Sequence of chain 1.E:
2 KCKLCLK

This protein binds this small molecule.
Small molecule (SMILES): C[C@@H]1O[C@@H](CC(=O)O)[C@@H](O)[C@H](O)[C@@H]1O

Sequence of chain 1.B:
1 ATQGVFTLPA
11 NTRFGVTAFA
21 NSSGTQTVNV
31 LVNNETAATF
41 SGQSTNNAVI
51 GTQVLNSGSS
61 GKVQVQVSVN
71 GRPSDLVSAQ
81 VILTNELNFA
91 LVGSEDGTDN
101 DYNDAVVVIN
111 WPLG

Sequence of chain 1.C:
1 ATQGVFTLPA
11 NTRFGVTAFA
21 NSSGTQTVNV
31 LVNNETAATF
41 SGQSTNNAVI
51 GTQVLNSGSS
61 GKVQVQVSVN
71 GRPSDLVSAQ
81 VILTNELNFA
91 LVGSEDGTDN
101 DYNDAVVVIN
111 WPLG

Binding-site contacts:
Ligand atom O4 contacts residue GLU95 of chain 1.B at 3.4 Å (salt-bridge).
Ligand atom O4 contacts residue ASP99 of chain 1.B at 3.6 Å (salt-bridge).
Ligand atom O5 contacts residue LYS8 of chain 1.E at 3.8 Å.
Ligand atom C4 contacts residue ASP104 of chain 1.B at 3.2 Å.
Ligand atom C3 contacts residue ASP99 of chain 1.B at 3.2 Å.
Ligand atom C4 contacts residue SER22 of chain 1.B at 3.4 Å.
Ligand atom C1 contacts residue SER23 of chain 1.B at 3.9 Å.
Ligand atom O3 contacts residue CA1 of chain 1.L at 2.5 Å.
Ligand atom C5 contacts residue SER22 of chain 1.B at 3.3 Å.
Ligand atom C2 contacts residue ASP99 of chain 1.B at 3.9 Å.
Ligand atom C2 contacts residue CA1 of chain 1.L at 3.5 Å.
Ligand atom O4 contacts residue ASP96 of chain 1.B at 2.5 Å (salt-bridge).
Ligand atom C3 contacts residue ASP104 of chain 1.B at 3.8 Å.
Ligand atom O2 contacts residue SER22 of chain 1.B at 3.5 Å.
Ligand atom O2 contacts residue ASN21 of chain 1.B at 3.2 Å (h-bond).
Ligand atom O3 contacts residue ASP99 of chain 1.B at 2.6 Å (salt-bridge).
Ligand atom O2 contacts residue ASP104 of chain 1.B at 3.9 Å.
Ligand atom C1M contacts residue GLY114 of chain 1.C at 3.7 Å.
Ligand atom O4 contacts residue GLY97 of chain 1.B at 3.9 Å.
Ligand atom C6 contacts residue LYS8 of chain 1.E at 2.5 Å.
Ligand atom O2 contacts residue GLY114 of chain 1.C at 2.7 Å (h-bond).
Ligand atom O4 contacts residue ASP104 of chain 1.B at 3.3 Å (salt-bridge).
Ligand atom O2 contacts residue CA1 of chain 1.L at 2.6 Å.
Ligand atom C4 contacts residue CA1 of chain 1.L at 3.8 Å.
Ligand atom C5 contacts residue ASP96 of chain 1.B at 3.7 Å.
Ligand atom C2 contacts residue GLY114 of chain 1.C at 3.6 Å.
Ligand atom C3 contacts residue CA1 of chain 1.L at 3.4 Å.
Ligand atom C1M contacts residue SER23 of chain 1.B at 3.4 Å.
Ligand atom C7 contacts residue LYS8 of chain 1.E at 1.3 Å.
Ligand atom O3 contacts residue ASP101 of chain 1.B at 2.9 Å (salt-bridge).
Ligand atom O3 contacts residue ASP104 of chain 1.B at 3.1 Å (salt-bridge).
Ligand atom C3 contacts residue CA1 of chain 1.K at 3.4 Å.
Ligand atom O3 contacts residue CA1 of chain 1.K at 2.5 Å.
Ligand atom O5 contacts residue SER23 of chain 1.B at 3.0 Å (h-bond).
Ligand atom O7A contacts residue LYS8 of chain 1.E at 2.2 Å (salt-bridge).
Ligand atom C5 contacts residue LYS8 of chain 1.E at 3.2 Å.
Ligand atom O5 contacts residue SER22 of chain 1.B at 3.3 Å (h-bond).
Ligand atom C4 contacts residue ASP96 of chain 1.B at 3.4 Å.
Ligand atom C4 contacts residue CA1 of chain 1.K at 3.3 Å.
Ligand atom O4 contacts residue CA1 of chain 1.K at 2.5 Å.